Binding-site contacts:
Ligand atom C21 contacts residue TYR120 of chain 1.E at 4.0 Å (hydrophobic).
Ligand atom C01 contacts residue THR102 of chain 1.E at 4.0 Å.
Ligand atom S08 contacts residue TYR120 of chain 1.E at 4.0 Å.
Ligand atom C21 contacts residue MET137 of chain 1.E at 3.9 Å (hydrophobic).
Ligand atom C22 contacts residue TYR120 of chain 1.E at 3.9 Å (hydrophobic).
Ligand atom C01 contacts residue MET137 of chain 1.E at 3.5 Å (hydrophobic).
Ligand atom S08 contacts residue ILE130 of chain 1.E at 3.8 Å.
Ligand atom C01 contacts residue PHE136 of chain 1.E at 3.9 Å (hydrophobic).
Ligand atom CL1 contacts residue MET116 of chain 1.E at 3.5 Å.
Ligand atom O06 contacts residue SER131 of chain 1.E at 4.0 Å.
Ligand atom C04 contacts residue THR102 of chain 1.E at 3.9 Å.
Ligand atom C04 contacts residue ILE130 of chain 1.E at 3.9 Å (hydrophobic).
Ligand atom O06 contacts residue MET137 of chain 1.E at 3.5 Å.
Ligand atom N23 contacts residue TYR120 of chain 1.E at 3.6 Å.
Ligand atom C04 contacts residue SER131 of chain 1.E at 3.5 Å.
Ligand atom C18 contacts residue TYR120 of chain 1.E at 3.7 Å (hydrophobic).
Ligand atom C07 contacts residue ILE130 of chain 1.E at 3.6 Å (hydrophobic).
Ligand atom CL1 contacts residue LEU140 of chain 1.E at 4.0 Å.
Ligand atom C05 contacts residue SER131 of chain 1.E at 3.7 Å.
Ligand atom C20 contacts residue MET137 of chain 1.E at 3.9 Å (hydrophobic).
Ligand atom C04 contacts residue SER98 of chain 1.E at 3.6 Å.
Ligand atom CL1 contacts residue TYR120 of chain 1.E at 3.5 Å.
Ligand atom C01 contacts residue ASN133 of chain 1.E at 3.9 Å.
Ligand atom C18 contacts residue MET116 of chain 1.E at 3.8 Å (hydrophobic).
Ligand atom C07 contacts residue SER131 of chain 1.E at 3.5 Å.
Ligand atom C05 contacts residue ASN133 of chain 1.E at 4.0 Å.
Ligand atom C22 contacts residue MET137 of chain 1.E at 3.9 Å (hydrophobic).
Ligand atom O06 contacts residue PRO132 of chain 1.E at 3.5 Å.
Ligand atom C07 contacts residue TYR120 of chain 1.E at 3.7 Å (hydrophobic).
Ligand atom C17 contacts residue MET116 of chain 1.E at 3.6 Å (hydrophobic).
Ligand atom C03 contacts residue TYR120 of chain 1.E at 4.0 Å (hydrophobic).
Ligand atom C09 contacts residue TYR120 of chain 1.E at 3.5 Å (hydrophobic).
Ligand atom C05 contacts residue PRO132 of chain 1.E at 4.0 Å (hydrophobic).
Ligand atom C03 contacts residue ILE105 of chain 1.E at 3.6 Å (hydrophobic).
Ligand atom C07 contacts residue PRO132 of chain 1.E at 4.0 Å (hydrophobic).
Ligand atom N23 contacts residue MET137 of chain 1.E at 3.9 Å.
Ligand atom S08 contacts residue PRO132 of chain 1.E at 3.4 Å.
Ligand atom C20 contacts residue TYR120 of chain 1.E at 3.6 Å (hydrophobic).
Ligand atom N10 contacts residue TYR120 of chain 1.E at 3.8 Å.
Ligand atom O06 contacts residue ASN133 of chain 1.E at 3.2 Å (h-bond).

This protein binds this small molecule.
Small molecule (SMILES): CC(C)(C)C(=O)CSc1ncc2ccc3ccc(Cl)cc3c2n1

Sequence of chain 1.E:
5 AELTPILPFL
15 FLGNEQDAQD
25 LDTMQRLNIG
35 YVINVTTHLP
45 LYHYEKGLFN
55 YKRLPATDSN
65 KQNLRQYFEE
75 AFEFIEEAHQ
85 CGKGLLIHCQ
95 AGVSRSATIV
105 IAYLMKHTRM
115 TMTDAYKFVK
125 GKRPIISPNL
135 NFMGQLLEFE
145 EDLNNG